A small-molecule ligand and the protein it binds are described below.
Small molecule (SMILES): CC(C)CCC[C@@H](C)[C@H]1CC[C@H]2[C@@H]3CC=C4C[C@@H](OC(=O)CCC(=O)O)CC[C@]4(C)[C@H]3CC[C@]12C

Binding-site contacts:
Ligand atom CAV contacts residue TRP319 of chain 1.A at 3.7 Å (hydrophobic).
Ligand atom CBB contacts residue MET294 of chain 1.A at 3.6 Å (hydrophobic).
Ligand atom CAK contacts residue PHE323 of chain 1.A at 3.8 Å (hydrophobic).
Ligand atom CAK contacts residue PHE324 of chain 1.A at 4.5 Å (hydrophobic).
Ligand atom CAZ contacts residue PHE323 of chain 1.A at 4.1 Å (hydrophobic).
Ligand atom CBC contacts residue TRP319 of chain 1.A at 4.0 Å (hydrophobic).
Ligand atom CBI contacts residue PHE324 of chain 1.A at 4.5 Å (hydrophobic).
Ligand atom CAP contacts residue PHE291 of chain 1.A at 4.2 Å (hydrophobic).
Ligand atom CAQ contacts residue VAL327 of chain 1.A at 4.1 Å (hydrophobic).
Ligand atom CAE contacts residue MET294 of chain 1.A at 4.0 Å (hydrophobic).
Ligand atom OAW contacts residue ILE316 of chain 1.A at 4.4 Å.
Ligand atom CBD contacts residue PHE324 of chain 1.A at 4.0 Å (hydrophobic).
Ligand atom CAI contacts residue PHE323 of chain 1.A at 3.2 Å (hydrophobic).
Ligand atom CAV contacts residue SER320 of chain 1.A at 4.2 Å.
Ligand atom OAW contacts residue TRP319 of chain 1.A at 3.4 Å.
Ligand atom CBG contacts residue PHE324 of chain 1.A at 4.3 Å (hydrophobic).
Ligand atom CAE contacts residue PHE324 of chain 1.A at 3.5 Å (hydrophobic).
Ligand atom CAV contacts residue PHE323 of chain 1.A at 4.3 Å (hydrophobic).
Ligand atom CAI contacts residue TRP319 of chain 1.A at 4.5 Å (hydrophobic).
Ligand atom CAQ contacts residue PHE324 of chain 1.A at 3.7 Å (hydrophobic).
Ligand atom CAP contacts residue VAL327 of chain 1.A at 4.0 Å (hydrophobic).

Sequence of chain 1.A:
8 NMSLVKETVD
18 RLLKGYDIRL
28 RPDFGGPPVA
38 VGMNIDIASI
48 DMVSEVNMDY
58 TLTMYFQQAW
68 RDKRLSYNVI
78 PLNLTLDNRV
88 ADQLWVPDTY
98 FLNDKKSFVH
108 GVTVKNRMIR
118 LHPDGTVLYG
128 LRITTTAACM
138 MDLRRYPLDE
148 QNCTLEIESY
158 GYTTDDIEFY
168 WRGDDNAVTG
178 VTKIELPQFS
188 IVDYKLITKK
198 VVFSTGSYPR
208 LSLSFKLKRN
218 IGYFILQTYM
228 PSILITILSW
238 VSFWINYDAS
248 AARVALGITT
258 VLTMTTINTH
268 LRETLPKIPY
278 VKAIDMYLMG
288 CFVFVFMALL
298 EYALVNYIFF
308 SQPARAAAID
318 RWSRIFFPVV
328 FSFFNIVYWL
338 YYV